Binding-site contacts:
Ligand atom O6 contacts residue THR349 of chain 1.C at 3.2 Å (h-bond).
Ligand atom C3 contacts residue GLY434 of chain 1.C at 3.4 Å.
Ligand atom O3P contacts residue PRO433 of chain 1.C at 3.6 Å.
Ligand atom O6 contacts residue THR348 of chain 1.C at 3.6 Å.
Ligand atom O3 contacts residue GLY430 of chain 1.C at 3.2 Å.
Ligand atom O4 contacts residue GLY434 of chain 1.C at 2.6 Å (h-bond).
Ligand atom O4 contacts residue GLY436 of chain 1.C at 3.7 Å.
Ligand atom O2 contacts residue LEU347 of chain 1.C at 3.6 Å.
Ligand atom O1P contacts residue ARG405 of chain 1.C at 2.7 Å (salt-bridge).
Ligand atom O4P contacts residue SER353 of chain 1.C at 2.6 Å (h-bond).
Ligand atom O1 contacts residue GLY434 of chain 1.C at 3.7 Å.
Ligand atom O5P contacts residue THR348 of chain 1.C at 3.5 Å (h-bond).
Ligand atom O3 contacts residue ARG432 of chain 1.C at 2.5 Å (salt-bridge).
Ligand atom C3 contacts residue ARG432 of chain 1.C at 3.3 Å.
Ligand atom P2 contacts residue THR349 of chain 1.C at 3.8 Å.
Ligand atom P1 contacts residue ARG405 of chain 1.C at 3.7 Å.
Ligand atom C5 contacts residue GLY434 of chain 1.C at 3.4 Å.
Ligand atom C6 contacts residue LEU347 of chain 1.C at 3.5 Å (hydrophobic).
Ligand atom O3P contacts residue GLY434 of chain 1.C at 2.8 Å (h-bond).
Ligand atom C6 contacts residue SER353 of chain 1.C at 3.7 Å.
Ligand atom O5 contacts residue LEU347 of chain 1.C at 3.5 Å (h-bond).
Ligand atom P2 contacts residue THR348 of chain 1.C at 3.4 Å.
Ligand atom O5P contacts residue THR350 of chain 1.C at 2.7 Å (h-bond).
Ligand atom O6P contacts residue GLY436 of chain 1.C at 2.9 Å (h-bond).
Ligand atom O4 contacts residue TYR437 of chain 1.C at 2.8 Å (h-bond).
Ligand atom P2 contacts residue SER435 of chain 1.C at 3.4 Å.
Ligand atom O2P contacts residue ARG405 of chain 1.C at 2.8 Å (salt-bridge).
Ligand atom O6P contacts residue SER353 of chain 1.C at 3.7 Å.
Ligand atom O2 contacts residue GLY430 of chain 1.C at 3.4 Å (h-bond).
Ligand atom O2P contacts residue THR349 of chain 1.C at 3.8 Å.
Ligand atom O5P contacts residue SER435 of chain 1.C at 2.7 Å (h-bond).
Ligand atom O3 contacts residue TRP398 of chain 1.C at 3.7 Å.
Ligand atom O1P contacts residue TRP398 of chain 1.C at 2.7 Å (h-bond).
Ligand atom C6 contacts residue THR438 of chain 1.C at 3.4 Å.
Ligand atom O5P contacts residue THR349 of chain 1.C at 3.3 Å (h-bond).
Ligand atom O4 contacts residue THR438 of chain 1.C at 3.5 Å (h-bond).
Ligand atom P2 contacts residue SER353 of chain 1.C at 3.6 Å.
Ligand atom O6P contacts residue SER435 of chain 1.C at 3.1 Å (h-bond).
Ligand atom O4P contacts residue THR348 of chain 1.C at 2.5 Å (h-bond).
Ligand atom C4 contacts residue GLY434 of chain 1.C at 3.3 Å.

Sequence of chain 1.C:
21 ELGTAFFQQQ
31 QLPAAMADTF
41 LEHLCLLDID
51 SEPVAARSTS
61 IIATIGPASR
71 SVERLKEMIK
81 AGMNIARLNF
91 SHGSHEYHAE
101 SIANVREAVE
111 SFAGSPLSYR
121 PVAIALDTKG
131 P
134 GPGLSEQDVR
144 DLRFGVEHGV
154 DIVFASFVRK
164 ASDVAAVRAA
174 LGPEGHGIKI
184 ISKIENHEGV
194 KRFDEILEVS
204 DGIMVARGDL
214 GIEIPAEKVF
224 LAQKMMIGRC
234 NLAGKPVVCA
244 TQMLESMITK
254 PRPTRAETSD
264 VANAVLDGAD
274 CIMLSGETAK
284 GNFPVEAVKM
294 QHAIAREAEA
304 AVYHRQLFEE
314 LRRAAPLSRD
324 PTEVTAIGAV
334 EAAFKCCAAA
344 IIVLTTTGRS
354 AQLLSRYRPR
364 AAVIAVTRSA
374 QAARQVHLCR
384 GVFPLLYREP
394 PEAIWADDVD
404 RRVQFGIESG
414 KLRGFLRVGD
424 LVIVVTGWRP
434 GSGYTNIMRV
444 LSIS

The small molecule below binds the protein below.
Small molecule (SMILES): O=P(O)(O)OC[C@H]1O[C@](O)(COP(=O)(O)O)[C@@H](O)[C@@H]1O